Binding-site contacts:
Ligand atom C2 contacts residue ASN25 of chain 2.A at 2.4 Å.
Ligand atom C8 contacts residue ASP19 of chain 2.A at 3.3 Å.
Ligand atom C5 contacts residue GLN17 of chain 2.A at 3.4 Å.
Ligand atom C1 contacts residue GLN17 of chain 2.A at 3.6 Å.
Ligand atom O3 contacts residue ARG15 of chain 1.D at 4.1 Å.
Ligand atom C5 contacts residue SER62 of chain 1.D at 3.4 Å.
Ligand atom N2 contacts residue ASN25 of chain 2.A at 2.9 Å (h-bond).
Ligand atom C1 contacts residue SER62 of chain 1.D at 3.3 Å.
Ligand atom O6 contacts residue SER71 of chain 1.D at 3.2 Å (h-bond).
Ligand atom O4 contacts residue ARG15 of chain 1.D at 2.4 Å (salt-bridge).
Ligand atom O7 contacts residue ASN25 of chain 2.A at 3.8 Å.
Ligand atom C5 contacts residue ASN25 of chain 2.A at 3.7 Å.
Ligand atom O7 contacts residue GLN17 of chain 2.A at 3.2 Å.
Ligand atom C3 contacts residue SER62 of chain 1.D at 3.9 Å.
Ligand atom C4 contacts residue ASN25 of chain 2.A at 4.2 Å.
Ligand atom C6 contacts residue SER64 of chain 1.D at 3.5 Å.
Ligand atom C1 contacts residue ASN25 of chain 2.A at 1.4 Å.
Ligand atom C6 contacts residue GLN17 of chain 2.A at 3.9 Å.
Ligand atom C3 contacts residue ASN25 of chain 2.A at 3.8 Å.
Ligand atom C4 contacts residue SER62 of chain 1.D at 3.4 Å.
Ligand atom O4 contacts residue GLN17 of chain 2.A at 3.9 Å.
Ligand atom C2 contacts residue SER62 of chain 1.D at 3.3 Å.
Ligand atom C6 contacts residue SER62 of chain 1.D at 3.6 Å.
Ligand atom C7 contacts residue GLN17 of chain 2.A at 4.2 Å.
Ligand atom C8 contacts residue ARG315 of chain 2.A at 3.6 Å.
Ligand atom C8 contacts residue GLN17 of chain 2.A at 4.0 Å.
Ligand atom O5 contacts residue ASN25 of chain 2.A at 2.4 Å (h-bond).
Ligand atom O5 contacts residue GLY63 of chain 1.D at 3.8 Å.
Ligand atom O5 contacts residue SER62 of chain 1.D at 2.7 Å (h-bond).
Ligand atom C7 contacts residue ASN25 of chain 2.A at 3.5 Å.
Ligand atom C4 contacts residue GLN17 of chain 2.A at 4.2 Å.
Ligand atom C1 contacts residue GLY63 of chain 1.D at 4.3 Å.
Ligand atom O5 contacts residue SER64 of chain 1.D at 3.9 Å.
Ligand atom O6 contacts residue GLN17 of chain 2.A at 3.1 Å (h-bond).
Ligand atom O6 contacts residue SER64 of chain 1.D at 3.4 Å.
Ligand atom O5 contacts residue GLN17 of chain 2.A at 3.6 Å.
Ligand atom C5 contacts residue SER64 of chain 1.D at 4.2 Å.
Ligand atom C7 contacts residue ASP19 of chain 2.A at 4.2 Å.
Ligand atom C6 contacts residue SER71 of chain 1.D at 3.6 Å.
Ligand atom C4 contacts residue ARG15 of chain 1.D at 3.3 Å.

Sequence of chain 2.A:
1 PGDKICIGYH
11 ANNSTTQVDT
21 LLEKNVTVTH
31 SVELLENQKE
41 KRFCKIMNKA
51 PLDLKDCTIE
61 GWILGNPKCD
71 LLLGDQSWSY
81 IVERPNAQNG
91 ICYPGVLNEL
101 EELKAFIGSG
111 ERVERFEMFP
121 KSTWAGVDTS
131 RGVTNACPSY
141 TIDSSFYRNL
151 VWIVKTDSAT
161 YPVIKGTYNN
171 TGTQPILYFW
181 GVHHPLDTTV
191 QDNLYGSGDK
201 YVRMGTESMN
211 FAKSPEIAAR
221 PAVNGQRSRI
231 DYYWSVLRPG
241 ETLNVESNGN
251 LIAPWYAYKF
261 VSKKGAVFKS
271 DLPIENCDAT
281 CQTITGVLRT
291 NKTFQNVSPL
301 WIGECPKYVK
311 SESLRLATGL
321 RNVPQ

Sequence of chain 1.D:
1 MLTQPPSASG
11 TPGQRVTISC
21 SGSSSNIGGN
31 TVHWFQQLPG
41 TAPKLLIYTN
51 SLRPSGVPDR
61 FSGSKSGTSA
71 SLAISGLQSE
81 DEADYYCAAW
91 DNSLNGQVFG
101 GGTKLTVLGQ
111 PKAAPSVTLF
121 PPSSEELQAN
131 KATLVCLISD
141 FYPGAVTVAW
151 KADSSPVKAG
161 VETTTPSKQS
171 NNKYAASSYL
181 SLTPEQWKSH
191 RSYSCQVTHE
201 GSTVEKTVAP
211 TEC

This small molecule binds to this protein.
Small molecule (SMILES): CC(=O)N[C@@H]1[C@@H](O)[C@H](O)[C@@H](CO)O[C@H]1O